A small-molecule ligand and the protein it binds are described below.
Small molecule (SMILES): CC(=O)N[C@H]1[C@H](O[C@H]2[C@H](O)[C@@H](NC(C)=O)CO[C@@H]2CO)O[C@H](CO)[C@@H](O)[C@@H]1O

Binding-site contacts:
Ligand atom O6 contacts residue HIS114 of chain 1.C at 3.7 Å.
Ligand atom O7 contacts residue ASN110 of chain 1.C at 4.0 Å.
Ligand atom O5 contacts residue HIS114 of chain 1.C at 3.8 Å.
Ligand atom C7 contacts residue SER111 of chain 1.C at 4.2 Å.
Ligand atom C6 contacts residue HIS114 of chain 1.C at 3.5 Å.
Ligand atom N2 contacts residue ASN110 of chain 1.C at 2.8 Å (h-bond).
Ligand atom C7 contacts residue ASN110 of chain 1.C at 3.6 Å.
Ligand atom C5 contacts residue ASN110 of chain 1.C at 3.7 Å.
Ligand atom C1 contacts residue ASN110 of chain 1.C at 1.4 Å.
Ligand atom C5 contacts residue HIS114 of chain 1.C at 4.0 Å.
Ligand atom C8 contacts residue SER111 of chain 1.C at 3.5 Å.
Ligand atom O5 contacts residue ASN110 of chain 1.C at 2.4 Å (h-bond).
Ligand atom C3 contacts residue ASN110 of chain 1.C at 3.8 Å.
Ligand atom C2 contacts residue ASN110 of chain 1.C at 2.5 Å.
Ligand atom C7 contacts residue SER112 of chain 1.C at 3.7 Å.
Ligand atom C1 contacts residue SER112 of chain 1.C at 4.5 Å.
Ligand atom C8 contacts residue SER112 of chain 1.C at 4.4 Å.
Ligand atom O7 contacts residue SER112 of chain 1.C at 2.6 Å (h-bond).
Ligand atom C4 contacts residue ASN110 of chain 1.C at 4.3 Å.

Sequence of chain 1.C:
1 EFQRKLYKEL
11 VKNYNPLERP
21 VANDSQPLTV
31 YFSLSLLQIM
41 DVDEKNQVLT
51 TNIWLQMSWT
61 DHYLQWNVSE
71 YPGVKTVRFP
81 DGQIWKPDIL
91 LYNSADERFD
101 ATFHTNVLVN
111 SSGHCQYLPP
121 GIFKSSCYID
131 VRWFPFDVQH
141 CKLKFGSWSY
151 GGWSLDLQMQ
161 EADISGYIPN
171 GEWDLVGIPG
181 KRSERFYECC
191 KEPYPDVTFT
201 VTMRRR